Sequence of chain 1.A:
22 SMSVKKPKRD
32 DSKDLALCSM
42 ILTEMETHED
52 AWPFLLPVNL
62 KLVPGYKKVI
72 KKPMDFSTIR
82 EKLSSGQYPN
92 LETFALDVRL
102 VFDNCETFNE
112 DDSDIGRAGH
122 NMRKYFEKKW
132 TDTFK

The protein below binds the small molecule below.
Small molecule (SMILES): CC(=O)Nc1ccc(O)cc1

Binding-site contacts:
Ligand atom C6 contacts residue ASN110 of chain 1.A at 3.4 Å.
Ligand atom O contacts residue ILE116 of chain 1.A at 4.1 Å.
Ligand atom C4 contacts residue VAL64 of chain 1.A at 4.1 Å (hydrophobic).
Ligand atom C6 contacts residue PHE109 of chain 1.A at 4.2 Å (hydrophobic).
Ligand atom O contacts residue VAL59 of chain 1.A at 4.5 Å.
Ligand atom C5 contacts residue ILE116 of chain 1.A at 4.2 Å (hydrophobic).
Ligand atom O4 contacts residue VAL64 of chain 1.A at 4.2 Å.
Ligand atom C contacts residue VAL59 of chain 1.A at 3.8 Å (hydrophobic).
Ligand atom C1 contacts residue ILE116 of chain 1.A at 3.7 Å (hydrophobic).
Ligand atom CM contacts residue PHE55 of chain 1.A at 4.1 Å (hydrophobic).
Ligand atom C6 contacts residue ILE116 of chain 1.A at 3.7 Å (hydrophobic).
Ligand atom C5 contacts residue ASN110 of chain 1.A at 3.8 Å.
Ligand atom C3 contacts residue VAL64 of chain 1.A at 3.9 Å (hydrophobic).
Ligand atom O contacts residue ASN110 of chain 1.A at 3.0 Å (h-bond).
Ligand atom C contacts residue ILE116 of chain 1.A at 4.0 Å (hydrophobic).
Ligand atom CM contacts residue ILE116 of chain 1.A at 4.3 Å (hydrophobic).
Ligand atom C2 contacts residue ILE116 of chain 1.A at 4.2 Å (hydrophobic).
Ligand atom C2 contacts residue VAL59 of chain 1.A at 4.4 Å (hydrophobic).
Ligand atom C contacts residue ASN110 of chain 1.A at 4.0 Å.
Ligand atom C1 contacts residue VAL59 of chain 1.A at 4.5 Å (hydrophobic).
Ligand atom N contacts residue VAL59 of chain 1.A at 3.7 Å.
Ligand atom CM contacts residue PRO54 of chain 1.A at 3.6 Å (hydrophobic).
Ligand atom C5 contacts residue PHE109 of chain 1.A at 4.0 Å (hydrophobic).
Ligand atom N contacts residue ILE116 of chain 1.A at 4.0 Å.
Ligand atom O contacts residue TYR67 of chain 1.A at 4.0 Å.
Ligand atom CM contacts residue VAL59 of chain 1.A at 3.8 Å (hydrophobic).
Ligand atom C2 contacts residue VAL64 of chain 1.A at 4.4 Å (hydrophobic).